The small molecule below binds the protein below.
Small molecule (SMILES): CC(=O)N[C@@H]1[C@@H](O)[C@H](O)[C@@H](CO)O[C@H]1O

Sequence of chain 1.Q:
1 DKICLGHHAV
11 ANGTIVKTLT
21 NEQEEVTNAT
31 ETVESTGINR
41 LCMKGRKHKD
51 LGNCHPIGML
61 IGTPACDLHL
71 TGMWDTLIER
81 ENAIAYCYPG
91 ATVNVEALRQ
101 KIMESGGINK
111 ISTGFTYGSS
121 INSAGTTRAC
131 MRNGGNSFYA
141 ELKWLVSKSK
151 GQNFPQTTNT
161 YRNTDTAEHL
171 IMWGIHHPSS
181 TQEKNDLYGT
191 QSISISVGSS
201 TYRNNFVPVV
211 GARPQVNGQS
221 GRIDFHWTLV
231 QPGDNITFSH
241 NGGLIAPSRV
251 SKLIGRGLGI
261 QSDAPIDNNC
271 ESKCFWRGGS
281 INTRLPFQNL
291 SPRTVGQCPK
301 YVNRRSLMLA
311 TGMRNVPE

Sequence of chain 1.M:
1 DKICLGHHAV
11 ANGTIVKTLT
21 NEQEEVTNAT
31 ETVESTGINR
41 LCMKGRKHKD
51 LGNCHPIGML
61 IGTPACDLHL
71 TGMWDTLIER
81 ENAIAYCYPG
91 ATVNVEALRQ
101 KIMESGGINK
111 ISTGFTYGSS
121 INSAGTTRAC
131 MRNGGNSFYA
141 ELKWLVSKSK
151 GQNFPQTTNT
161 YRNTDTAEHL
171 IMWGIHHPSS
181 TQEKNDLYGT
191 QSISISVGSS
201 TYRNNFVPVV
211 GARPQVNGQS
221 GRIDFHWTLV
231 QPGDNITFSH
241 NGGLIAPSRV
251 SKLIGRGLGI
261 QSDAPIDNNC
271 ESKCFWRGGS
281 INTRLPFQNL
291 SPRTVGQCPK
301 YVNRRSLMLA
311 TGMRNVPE

Binding-site contacts:
Ligand atom N2 contacts residue ASN235 of chain 1.M at 2.7 Å (h-bond).
Ligand atom C1 contacts residue ASN235 of chain 1.M at 1.4 Å.
Ligand atom N2 contacts residue GLY233 of chain 1.M at 3.4 Å (h-bond).
Ligand atom C8 contacts residue SER200 of chain 1.M at 4.5 Å.
Ligand atom O5 contacts residue ARG162 of chain 1.M at 3.8 Å.
Ligand atom O7 contacts residue PRO214 of chain 1.Q at 3.9 Å.
Ligand atom C8 contacts residue ASP234 of chain 1.M at 3.9 Å.
Ligand atom O6 contacts residue ARG162 of chain 1.M at 3.5 Å (salt-bridge).
Ligand atom C5 contacts residue ASN235 of chain 1.M at 3.7 Å.
Ligand atom C7 contacts residue GLY233 of chain 1.M at 3.7 Å.
Ligand atom C8 contacts residue ASN235 of chain 1.M at 4.3 Å.
Ligand atom O5 contacts residue ASN235 of chain 1.M at 2.4 Å (h-bond).
Ligand atom C4 contacts residue ASN235 of chain 1.M at 4.1 Å.
Ligand atom C1 contacts residue ARG162 of chain 1.M at 4.0 Å.
Ligand atom C2 contacts residue ASN235 of chain 1.M at 2.3 Å.
Ligand atom O7 contacts residue ASN235 of chain 1.M at 3.0 Å (h-bond).
Ligand atom C8 contacts residue GLY233 of chain 1.M at 3.2 Å.
Ligand atom C3 contacts residue ASN235 of chain 1.M at 3.7 Å.
Ligand atom C7 contacts residue ASN235 of chain 1.M at 3.0 Å.